This small molecule binds to this protein.
Small molecule (SMILES): CCOC(=O)c1ccc(OCCCC2CCN(c3ccc(C)nn3)CC2)cc1

Sequence of chain 24.B:
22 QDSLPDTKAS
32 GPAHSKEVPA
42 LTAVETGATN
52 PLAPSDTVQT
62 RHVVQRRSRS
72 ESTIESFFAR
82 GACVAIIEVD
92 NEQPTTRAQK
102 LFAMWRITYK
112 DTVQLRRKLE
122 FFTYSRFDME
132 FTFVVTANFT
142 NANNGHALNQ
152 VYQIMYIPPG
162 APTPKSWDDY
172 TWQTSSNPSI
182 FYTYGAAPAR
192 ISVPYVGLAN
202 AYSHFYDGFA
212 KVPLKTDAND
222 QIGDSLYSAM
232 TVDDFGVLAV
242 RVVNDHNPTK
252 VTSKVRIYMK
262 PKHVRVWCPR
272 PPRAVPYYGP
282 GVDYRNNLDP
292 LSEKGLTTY

Sequence of chain 24.D:
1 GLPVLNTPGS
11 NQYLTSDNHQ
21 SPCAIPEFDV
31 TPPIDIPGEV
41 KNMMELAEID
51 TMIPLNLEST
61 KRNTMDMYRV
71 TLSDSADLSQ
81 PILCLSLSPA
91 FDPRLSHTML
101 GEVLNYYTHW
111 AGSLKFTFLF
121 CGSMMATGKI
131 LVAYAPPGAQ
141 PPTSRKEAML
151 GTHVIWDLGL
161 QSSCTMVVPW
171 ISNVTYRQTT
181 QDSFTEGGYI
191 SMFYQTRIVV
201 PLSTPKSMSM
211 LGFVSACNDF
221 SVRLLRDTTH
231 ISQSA

Binding-site contacts:
Ligand atom C1 contacts residue ILE181 of chain 24.B at 3.5 Å (hydrophobic).
Ligand atom O24 contacts residue THR109 of chain 24.B at 3.6 Å.
Ligand atom C13 contacts residue ILE108 of chain 24.B at 3.6 Å (hydrophobic).
Ligand atom C25 contacts residue THR109 of chain 24.B at 3.2 Å.
Ligand atom C21 contacts residue TYR203 of chain 24.B at 3.7 Å (hydrophobic).
Ligand atom C4 contacts residue ALA24 of chain 24.D at 3.9 Å (hydrophobic).
Ligand atom O24 contacts residue TYR110 of chain 24.B at 3.3 Å.
Ligand atom C7 contacts residue TYR157 of chain 24.B at 3.5 Å (hydrophobic).
Ligand atom O24 contacts residue PHE236 of chain 24.B at 3.9 Å.
Ligand atom C10 contacts residue PHE132 of chain 24.B at 3.7 Å (hydrophobic).
Ligand atom C3 contacts residue PRO179 of chain 24.B at 3.6 Å (hydrophobic).
Ligand atom C18 contacts residue TYR110 of chain 24.B at 3.8 Å (hydrophobic).
Ligand atom N3 contacts residue LEU239 of chain 24.B at 3.8 Å.
Ligand atom O23 contacts residue PHE236 of chain 24.B at 3.3 Å.
Ligand atom N3 contacts residue ILE192 of chain 24.B at 3.7 Å.
Ligand atom C7 contacts residue VAL194 of chain 24.B at 3.6 Å (hydrophobic).
Ligand atom C17 contacts residue MET130 of chain 24.B at 3.7 Å (hydrophobic).
Ligand atom N6 contacts residue VAL194 of chain 24.B at 3.6 Å.
Ligand atom C10 contacts residue ILE108 of chain 24.B at 3.5 Å (hydrophobic).
Ligand atom C8 contacts residue VAL194 of chain 24.B at 3.8 Å (hydrophobic).
Ligand atom C13 contacts residue PHE236 of chain 24.B at 3.8 Å (hydrophobic).
Ligand atom C9 contacts residue VAL194 of chain 24.B at 3.8 Å (hydrophobic).
Ligand atom C11 contacts residue PHE132 of chain 24.B at 3.5 Å (hydrophobic).
Ligand atom N4 contacts residue LEU239 of chain 24.B at 3.6 Å.
Ligand atom C3 contacts residue TYR157 of chain 24.B at 3.4 Å (hydrophobic).
Ligand atom C4 contacts residue TYR157 of chain 24.B at 3.5 Å (hydrophobic).
Ligand atom O23 contacts residue TYR110 of chain 24.B at 3.5 Å.
Ligand atom C16 contacts residue MET130 of chain 24.B at 3.8 Å (hydrophobic).
Ligand atom C1 contacts residue ILE155 of chain 24.B at 3.8 Å (hydrophobic).
Ligand atom C19 contacts residue PHE236 of chain 24.B at 3.6 Å (hydrophobic).
Ligand atom C3 contacts residue ALA24 of chain 24.D at 3.6 Å (hydrophobic).
Ligand atom C19 contacts residue TYR110 of chain 24.B at 3.8 Å (hydrophobic).
Ligand atom C22 contacts residue PHE236 of chain 24.B at 3.3 Å (hydrophobic).
Ligand atom C20 contacts residue PHE236 of chain 24.B at 3.4 Å (hydrophobic).
Ligand atom C12 contacts residue PHE236 of chain 24.B at 3.7 Å (hydrophobic).
Ligand atom C7 contacts residue ILE25 of chain 24.D at 3.8 Å (hydrophobic).
Ligand atom O15 contacts residue MET130 of chain 24.B at 3.8 Å.
Ligand atom N4 contacts residue ILE192 of chain 24.B at 3.6 Å.
Ligand atom C22 contacts residue TYR110 of chain 24.B at 3.3 Å (hydrophobic).
Ligand atom C8 contacts residue TYR157 of chain 24.B at 3.4 Å (hydrophobic).

Sequence of chain 25.D:
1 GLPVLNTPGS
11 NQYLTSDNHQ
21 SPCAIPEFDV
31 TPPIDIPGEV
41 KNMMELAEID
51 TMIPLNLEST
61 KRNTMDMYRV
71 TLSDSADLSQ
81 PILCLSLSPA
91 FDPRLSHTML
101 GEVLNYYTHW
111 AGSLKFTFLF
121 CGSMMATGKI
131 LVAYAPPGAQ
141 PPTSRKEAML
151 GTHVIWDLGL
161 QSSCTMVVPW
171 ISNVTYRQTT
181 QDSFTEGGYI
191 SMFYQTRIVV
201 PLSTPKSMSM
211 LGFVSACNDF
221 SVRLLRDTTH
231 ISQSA